Sequence of chain 7.A:
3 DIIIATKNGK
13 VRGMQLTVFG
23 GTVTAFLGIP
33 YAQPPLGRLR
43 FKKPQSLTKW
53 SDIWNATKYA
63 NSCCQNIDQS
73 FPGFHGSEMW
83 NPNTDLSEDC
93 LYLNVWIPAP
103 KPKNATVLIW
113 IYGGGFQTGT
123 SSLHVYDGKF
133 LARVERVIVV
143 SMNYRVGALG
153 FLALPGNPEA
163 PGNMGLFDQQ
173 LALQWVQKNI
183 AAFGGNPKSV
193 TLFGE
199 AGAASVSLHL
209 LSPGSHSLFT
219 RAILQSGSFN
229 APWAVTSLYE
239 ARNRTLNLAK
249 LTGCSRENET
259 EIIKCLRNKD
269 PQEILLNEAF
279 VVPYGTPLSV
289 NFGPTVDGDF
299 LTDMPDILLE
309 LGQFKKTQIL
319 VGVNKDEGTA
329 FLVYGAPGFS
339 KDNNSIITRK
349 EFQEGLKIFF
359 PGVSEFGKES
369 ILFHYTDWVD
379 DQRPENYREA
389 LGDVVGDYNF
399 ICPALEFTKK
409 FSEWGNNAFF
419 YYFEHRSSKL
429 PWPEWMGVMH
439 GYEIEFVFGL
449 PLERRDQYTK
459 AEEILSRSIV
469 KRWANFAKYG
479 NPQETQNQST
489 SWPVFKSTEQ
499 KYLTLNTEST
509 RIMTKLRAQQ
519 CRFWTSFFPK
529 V

Binding-site contacts:
Ligand atom N2 contacts residue ASN57 of chain 7.A at 2.9 Å (h-bond).
Ligand atom C5 contacts residue ASN57 of chain 7.A at 3.8 Å.
Ligand atom O5 contacts residue ARG14 of chain 7.A at 4.4 Å.
Ligand atom C4 contacts residue ASN57 of chain 7.A at 4.4 Å.
Ligand atom C4 contacts residue ARG14 of chain 7.A at 4.5 Å.
Ligand atom C3 contacts residue ARG14 of chain 7.A at 4.2 Å.
Ligand atom C8 contacts residue ASN57 of chain 7.A at 3.9 Å.
Ligand atom O4 contacts residue ARG14 of chain 7.A at 4.4 Å.
Ligand atom O7 contacts residue ASN57 of chain 7.A at 3.8 Å.
Ligand atom O5 contacts residue ASN57 of chain 7.A at 2.5 Å (h-bond).
Ligand atom C1 contacts residue ARG14 of chain 7.A at 4.0 Å.
Ligand atom C7 contacts residue ASN57 of chain 7.A at 3.3 Å.
Ligand atom C3 contacts residue ASN57 of chain 7.A at 3.8 Å.
Ligand atom C5 contacts residue ARG14 of chain 7.A at 4.1 Å.
Ligand atom C1 contacts residue ASN57 of chain 7.A at 1.5 Å.
Ligand atom C2 contacts residue ASN57 of chain 7.A at 2.6 Å.

This protein binds this small molecule.
Small molecule (SMILES): CC(=O)N[C@@H]1[C@@H](O)[C@H](O)[C@@H](CO)O[C@H]1O